Binding-site contacts:
Ligand atom C5 contacts residue ILE104 of chain 1.A at 3.6 Å (hydrophobic).
Ligand atom N contacts residue SER87 of chain 1.A at 2.9 Å (h-bond).
Ligand atom N10 contacts residue ASP142 of chain 1.A at 3.8 Å.
Ligand atom CD contacts residue ARG58 of chain 1.A at 3.2 Å.
Ligand atom CA1 contacts residue ASP142 of chain 1.A at 3.1 Å.
Ligand atom CA contacts residue SER87 of chain 1.A at 3.4 Å.
Ligand atom C12 contacts residue CYS86 of chain 1.A at 3.8 Å (hydrophobic).
Ligand atom N3 contacts residue PHE89 of chain 1.A at 3.6 Å.
Ligand atom NA2 contacts residue PHE89 of chain 1.A at 3.2 Å.
Ligand atom CT contacts residue SER87 of chain 1.A at 3.3 Å.
Ligand atom C12 contacts residue SER87 of chain 1.A at 3.6 Å.
Ligand atom O4 contacts residue PHE135 of chain 1.A at 3.8 Å.
Ligand atom C13 contacts residue CYS86 of chain 1.A at 3.4 Å (hydrophobic).
Ligand atom CA1 contacts residue GLY115 of chain 1.A at 3.8 Å.
Ligand atom O4 contacts residue LEU141 of chain 1.A at 3.6 Å.
Ligand atom C4A contacts residue ILE104 of chain 1.A at 3.3 Å (hydrophobic).
Ligand atom C7 contacts residue CYS86 of chain 1.A at 3.8 Å (hydrophobic).
Ligand atom NA2 contacts residue ASP138 of chain 1.A at 3.2 Å (salt-bridge).
Ligand atom C7 contacts residue GLN88 of chain 1.A at 3.3 Å.
Ligand atom O4 contacts residue ASP142 of chain 1.A at 2.7 Å (salt-bridge).
Ligand atom C2 contacts residue ASP138 of chain 1.A at 3.7 Å.
Ligand atom N contacts residue GLN88 of chain 1.A at 3.8 Å.
Ligand atom OA1 contacts residue ASP142 of chain 1.A at 2.7 Å (salt-bridge).
Ligand atom N3 contacts residue GLY140 of chain 1.A at 3.3 Å (h-bond).
Ligand atom C4 contacts residue GLY140 of chain 1.A at 3.6 Å.
Ligand atom C15 contacts residue LEU141 of chain 1.A at 3.3 Å (hydrophobic).
Ligand atom O4 contacts residue GLY140 of chain 1.A at 3.1 Å (h-bond).
Ligand atom N3 contacts residue ASP138 of chain 1.A at 3.3 Å (salt-bridge).
Ligand atom O1 contacts residue SER87 of chain 1.A at 2.7 Å (h-bond).
Ligand atom C8A contacts residue ILE104 of chain 1.A at 3.6 Å (hydrophobic).
Ligand atom OE2 contacts residue ARG58 of chain 1.A at 3.0 Å (salt-bridge).
Ligand atom C5 contacts residue ASP142 of chain 1.A at 3.4 Å.
Ligand atom OA1 contacts residue ALA116 of chain 1.A at 3.3 Å (h-bond).
Ligand atom N1 contacts residue ILE90 of chain 1.A at 3.6 Å (h-bond).
Ligand atom C2 contacts residue PHE89 of chain 1.A at 3.4 Å (hydrophobic).
Ligand atom OA1 contacts residue GLY115 of chain 1.A at 2.9 Å (h-bond).
Ligand atom C8 contacts residue GLN88 of chain 1.A at 3.1 Å.
Ligand atom OE1 contacts residue ARG58 of chain 1.A at 3.0 Å (salt-bridge).
Ligand atom NA2 contacts residue ILE90 of chain 1.A at 3.2 Å (h-bond).
Ligand atom C4 contacts residue ILE104 of chain 1.A at 3.6 Å (hydrophobic).

Sequence of chain 1.A:
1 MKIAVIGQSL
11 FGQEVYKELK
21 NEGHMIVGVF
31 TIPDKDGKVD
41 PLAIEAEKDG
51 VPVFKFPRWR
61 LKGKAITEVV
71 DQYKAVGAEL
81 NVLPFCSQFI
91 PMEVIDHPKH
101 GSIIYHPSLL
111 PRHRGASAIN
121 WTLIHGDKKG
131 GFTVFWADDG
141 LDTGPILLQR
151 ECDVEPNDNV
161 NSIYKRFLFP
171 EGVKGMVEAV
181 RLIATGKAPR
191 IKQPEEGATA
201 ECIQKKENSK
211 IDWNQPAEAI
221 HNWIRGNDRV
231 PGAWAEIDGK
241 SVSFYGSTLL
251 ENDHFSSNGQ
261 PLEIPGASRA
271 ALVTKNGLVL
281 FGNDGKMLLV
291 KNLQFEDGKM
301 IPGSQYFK

This protein binds this small molecule.
Small molecule (SMILES): Nc1nc(O)c2cc(CN(C=O)c3ccc(C(=O)N[C@@H](CCC(=O)O)C(=O)O)cc3)ccc2n1